Sequence of chain 31.F:
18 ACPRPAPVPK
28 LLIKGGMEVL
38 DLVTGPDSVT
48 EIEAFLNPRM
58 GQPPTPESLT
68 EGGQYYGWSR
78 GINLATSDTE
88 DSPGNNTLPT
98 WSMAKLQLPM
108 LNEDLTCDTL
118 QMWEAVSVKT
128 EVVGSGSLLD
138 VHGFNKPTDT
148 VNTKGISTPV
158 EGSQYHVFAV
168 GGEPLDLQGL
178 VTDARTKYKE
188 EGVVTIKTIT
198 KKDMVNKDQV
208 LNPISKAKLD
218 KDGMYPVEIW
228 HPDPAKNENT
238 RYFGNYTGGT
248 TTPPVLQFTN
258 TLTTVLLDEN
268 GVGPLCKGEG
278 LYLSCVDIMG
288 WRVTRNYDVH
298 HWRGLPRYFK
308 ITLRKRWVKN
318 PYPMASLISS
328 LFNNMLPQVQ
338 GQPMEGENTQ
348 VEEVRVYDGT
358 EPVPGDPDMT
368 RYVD

Binding-site contacts:
Ligand atom C2 contacts residue GLY78 of chain 32.F at 4.1 Å.
Ligand atom C5 contacts residue TYR72 of chain 32.F at 3.5 Å (hydrophobic).
Ligand atom O3 contacts residue VAL296 of chain 32.F at 4.3 Å.
Ligand atom C6 contacts residue ASN93 of chain 32.F at 3.1 Å.
Ligand atom O1A contacts residue GLY78 of chain 32.F at 3.7 Å.
Ligand atom C3 contacts residue VAL296 of chain 32.F at 3.7 Å (hydrophobic).
Ligand atom O4 contacts residue THR291 of chain 32.F at 3.4 Å.
Ligand atom C1 contacts residue GLY78 of chain 32.F at 4.1 Å.
Ligand atom O4 contacts residue HIS298 of chain 32.F at 3.0 Å (h-bond).
Ligand atom O1A contacts residue SER89 of chain 32.F at 4.1 Å.
Ligand atom N5 contacts residue TYR72 of chain 32.F at 3.0 Å (h-bond).
Ligand atom C11 contacts residue ASP85 of chain 31.F at 4.2 Å.
Ligand atom O8 contacts residue GLU87 of chain 32.F at 3.9 Å.
Ligand atom C3 contacts residue GLY78 of chain 32.F at 3.9 Å.
Ligand atom C3 contacts residue ARG77 of chain 32.F at 4.1 Å.
Ligand atom O4 contacts residue GLY78 of chain 32.F at 3.2 Å.
Ligand atom O4 contacts residue ILE79 of chain 32.F at 3.6 Å (h-bond).
Ligand atom C6 contacts residue TYR72 of chain 32.F at 3.8 Å (hydrophobic).
Ligand atom O4 contacts residue ASN80 of chain 32.F at 4.0 Å.
Ligand atom O1B contacts residue SER89 of chain 32.F at 3.5 Å (h-bond).
Ligand atom C4 contacts residue TYR72 of chain 32.F at 3.4 Å (hydrophobic).
Ligand atom C1 contacts residue SER89 of chain 32.F at 4.2 Å.
Ligand atom C8 contacts residue ARG77 of chain 32.F at 4.1 Å.
Ligand atom C3 contacts residue GLY78 of chain 32.F at 4.1 Å.
Ligand atom O8 contacts residue TYR72 of chain 32.F at 3.9 Å.
Ligand atom C10 contacts residue TYR72 of chain 32.F at 4.1 Å (hydrophobic).
Ligand atom O1B contacts residue ARG77 of chain 32.F at 2.5 Å (salt-bridge).
Ligand atom O3 contacts residue GLY78 of chain 32.F at 3.6 Å.
Ligand atom C4 contacts residue GLY78 of chain 32.F at 3.4 Å.
Ligand atom C3 contacts residue HIS298 of chain 32.F at 4.1 Å.
Ligand atom O6 contacts residue ASN93 of chain 32.F at 3.0 Å (h-bond).
Ligand atom O1A contacts residue ARG77 of chain 32.F at 3.0 Å (salt-bridge).
Ligand atom C1 contacts residue ARG77 of chain 32.F at 3.1 Å.
Ligand atom O8 contacts residue ARG77 of chain 32.F at 3.1 Å (salt-bridge).
Ligand atom C6 contacts residue ARG77 of chain 32.F at 4.3 Å.
Ligand atom C1 contacts residue TYR72 of chain 32.F at 4.0 Å (hydrophobic).
Ligand atom C5 contacts residue ASN93 of chain 32.F at 4.1 Å.
Ligand atom C4 contacts residue HIS298 of chain 32.F at 4.0 Å.
Ligand atom O4 contacts residue TYR72 of chain 32.F at 3.8 Å.
Ligand atom O1A contacts residue TYR72 of chain 32.F at 3.1 Å.

The protein below binds the small molecule below.
Small molecule (SMILES): CC(=O)N[C@@H]1[C@@H](O[C@@H]2O[C@H](CO)[C@H](O)[C@H](O[C@]3(C(=O)O)C[C@H](O)[C@@H](NC(C)=O)[C@H]([C@H](O)[C@H](O)CO)O3)[C@H]2O)[C@H](O)[C@@H](CO[C@]2(C(=O)O)C[C@H](O)[C@@H](NC(C)=O)[C@H]([C@H](O)[C@H](O)CO)O2)O[C@H]1O

Sequence of chain 32.F:
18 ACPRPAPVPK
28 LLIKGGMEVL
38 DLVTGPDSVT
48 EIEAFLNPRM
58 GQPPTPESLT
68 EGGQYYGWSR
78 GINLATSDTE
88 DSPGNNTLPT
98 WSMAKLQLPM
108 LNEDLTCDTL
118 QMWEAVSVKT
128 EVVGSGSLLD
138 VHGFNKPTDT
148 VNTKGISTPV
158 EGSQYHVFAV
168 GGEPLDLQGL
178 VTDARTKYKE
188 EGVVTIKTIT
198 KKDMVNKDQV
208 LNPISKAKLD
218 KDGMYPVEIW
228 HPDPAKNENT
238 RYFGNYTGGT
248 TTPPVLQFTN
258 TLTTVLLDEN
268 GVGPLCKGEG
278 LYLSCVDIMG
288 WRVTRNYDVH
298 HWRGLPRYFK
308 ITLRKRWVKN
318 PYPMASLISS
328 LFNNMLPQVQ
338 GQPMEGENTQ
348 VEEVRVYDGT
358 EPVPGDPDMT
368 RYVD